Sequence of chain 1.A:
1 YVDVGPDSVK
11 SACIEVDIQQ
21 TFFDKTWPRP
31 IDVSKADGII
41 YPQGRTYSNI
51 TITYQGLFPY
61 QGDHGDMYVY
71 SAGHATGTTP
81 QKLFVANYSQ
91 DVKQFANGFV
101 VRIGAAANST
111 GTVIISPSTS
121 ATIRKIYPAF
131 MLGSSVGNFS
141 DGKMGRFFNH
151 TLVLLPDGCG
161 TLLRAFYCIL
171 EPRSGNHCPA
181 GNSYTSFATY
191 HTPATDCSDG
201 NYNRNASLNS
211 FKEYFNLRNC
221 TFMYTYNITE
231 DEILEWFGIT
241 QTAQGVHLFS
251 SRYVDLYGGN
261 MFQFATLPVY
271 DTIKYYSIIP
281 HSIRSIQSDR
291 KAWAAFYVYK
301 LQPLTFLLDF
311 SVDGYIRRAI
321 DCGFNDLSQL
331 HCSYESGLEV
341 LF

The small molecule below binds the protein below.
Small molecule (SMILES): CC(=O)N[C@@H]1[C@@H](O)[C@H](O)[C@@H](CO)O[C@H]1O

Binding-site contacts:
Ligand atom N2 contacts residue ASN219 of chain 1.A at 3.0 Å (h-bond).
Ligand atom C2 contacts residue ASN219 of chain 1.A at 2.5 Å.
Ligand atom O7 contacts residue ASN219 of chain 1.A at 4.1 Å.
Ligand atom O6 contacts residue TYR1 of chain 1.A at 3.9 Å.
Ligand atom C1 contacts residue ASN219 of chain 1.A at 1.4 Å.
Ligand atom C5 contacts residue ASN219 of chain 1.A at 3.6 Å.
Ligand atom O7 contacts residue ILE169 of chain 1.A at 3.7 Å.
Ligand atom C8 contacts residue ILE169 of chain 1.A at 4.2 Å (hydrophobic).
Ligand atom C1 contacts residue TYR1 of chain 1.A at 4.1 Å (hydrophobic).
Ligand atom C3 contacts residue ASN219 of chain 1.A at 3.8 Å.
Ligand atom C7 contacts residue ASN219 of chain 1.A at 3.8 Å.
Ligand atom C7 contacts residue ILE169 of chain 1.A at 4.0 Å (hydrophobic).
Ligand atom C4 contacts residue ASN219 of chain 1.A at 4.2 Å.
Ligand atom O5 contacts residue TYR1 of chain 1.A at 3.5 Å.
Ligand atom O5 contacts residue ASN219 of chain 1.A at 2.3 Å (h-bond).
Ligand atom C8 contacts residue ARG218 of chain 1.A at 4.3 Å.